A small-molecule ligand and the protein it binds are described below.
Small molecule (SMILES): CC(=O)N[C@H]1[C@H](O[C@H]2[C@H](O)[C@@H](NC(C)=O)CO[C@@H]2CO)O[C@H](CO)[C@@H](O[C@@H]2O[C@H](CO[C@H]3O[C@H](CO)[C@@H](O)[C@H](O)[C@@H]3O)[C@@H](O)[C@H](O[C@H]3O[C@H](CO)[C@@H](O)[C@H](O)[C@@H]3O)[C@@H]2O)[C@@H]1O

Binding-site contacts:
Ligand atom C4 contacts residue ASN1077 of chain 1.A at 4.2 Å.
Ligand atom O5 contacts residue ASN1073 of chain 1.A at 3.9 Å.
Ligand atom C1 contacts residue ASN1073 of chain 1.A at 3.6 Å.
Ligand atom C1 contacts residue ASN1077 of chain 1.A at 1.4 Å.
Ligand atom C2 contacts residue ASN1073 of chain 1.A at 3.8 Å.
Ligand atom C4 contacts residue THR1091 of chain 1.A at 4.5 Å.
Ligand atom O5 contacts residue ASN1077 of chain 1.A at 2.4 Å (h-bond).
Ligand atom N2 contacts residue ALA1088 of chain 1.A at 3.8 Å.
Ligand atom C7 contacts residue ASN1077 of chain 1.A at 3.7 Å.
Ligand atom C7 contacts residue GLY1076 of chain 1.A at 3.8 Å.
Ligand atom O7 contacts residue SER1086 of chain 1.A at 4.2 Å.
Ligand atom C8 contacts residue ASN1072 of chain 1.A at 4.3 Å.
Ligand atom O7 contacts residue ASN1077 of chain 1.A at 4.0 Å.
Ligand atom C3 contacts residue THR1091 of chain 1.A at 4.0 Å.
Ligand atom C3 contacts residue ASN1073 of chain 1.A at 4.4 Å.
Ligand atom N2 contacts residue ASN1077 of chain 1.A at 2.9 Å (h-bond).
Ligand atom C2 contacts residue ASN1077 of chain 1.A at 2.4 Å.
Ligand atom O3 contacts residue ASN1073 of chain 1.A at 3.8 Å.
Ligand atom C7 contacts residue ALA1088 of chain 1.A at 3.8 Å (hydrophobic).
Ligand atom C8 contacts residue GLY1076 of chain 1.A at 3.7 Å.
Ligand atom N2 contacts residue THR1091 of chain 1.A at 4.5 Å.
Ligand atom C3 contacts residue ASN1077 of chain 1.A at 3.8 Å.
Ligand atom C2 contacts residue THR1091 of chain 1.A at 4.4 Å.
Ligand atom O7 contacts residue ALA1088 of chain 1.A at 3.4 Å.
Ligand atom N2 contacts residue ASN1073 of chain 1.A at 4.3 Å.
Ligand atom O5 contacts residue THR1091 of chain 1.A at 3.9 Å.
Ligand atom C4 contacts residue ASN1073 of chain 1.A at 4.3 Å.
Ligand atom C8 contacts residue ASN1077 of chain 1.A at 4.2 Å.
Ligand atom C8 contacts residue ASN1073 of chain 1.A at 3.8 Å.
Ligand atom C5 contacts residue ASN1077 of chain 1.A at 3.6 Å.
Ligand atom O7 contacts residue GLY1076 of chain 1.A at 3.5 Å.
Ligand atom N2 contacts residue GLY1076 of chain 1.A at 4.3 Å.
Ligand atom O7 contacts residue ASN1087 of chain 1.A at 4.0 Å.
Ligand atom C1 contacts residue THR1091 of chain 1.A at 3.8 Å.
Ligand atom C5 contacts residue THR1091 of chain 1.A at 3.8 Å.
Ligand atom O6 contacts residue ASN1073 of chain 1.A at 4.1 Å.
Ligand atom C7 contacts residue ASN1073 of chain 1.A at 4.4 Å.

Sequence of chain 1.A:
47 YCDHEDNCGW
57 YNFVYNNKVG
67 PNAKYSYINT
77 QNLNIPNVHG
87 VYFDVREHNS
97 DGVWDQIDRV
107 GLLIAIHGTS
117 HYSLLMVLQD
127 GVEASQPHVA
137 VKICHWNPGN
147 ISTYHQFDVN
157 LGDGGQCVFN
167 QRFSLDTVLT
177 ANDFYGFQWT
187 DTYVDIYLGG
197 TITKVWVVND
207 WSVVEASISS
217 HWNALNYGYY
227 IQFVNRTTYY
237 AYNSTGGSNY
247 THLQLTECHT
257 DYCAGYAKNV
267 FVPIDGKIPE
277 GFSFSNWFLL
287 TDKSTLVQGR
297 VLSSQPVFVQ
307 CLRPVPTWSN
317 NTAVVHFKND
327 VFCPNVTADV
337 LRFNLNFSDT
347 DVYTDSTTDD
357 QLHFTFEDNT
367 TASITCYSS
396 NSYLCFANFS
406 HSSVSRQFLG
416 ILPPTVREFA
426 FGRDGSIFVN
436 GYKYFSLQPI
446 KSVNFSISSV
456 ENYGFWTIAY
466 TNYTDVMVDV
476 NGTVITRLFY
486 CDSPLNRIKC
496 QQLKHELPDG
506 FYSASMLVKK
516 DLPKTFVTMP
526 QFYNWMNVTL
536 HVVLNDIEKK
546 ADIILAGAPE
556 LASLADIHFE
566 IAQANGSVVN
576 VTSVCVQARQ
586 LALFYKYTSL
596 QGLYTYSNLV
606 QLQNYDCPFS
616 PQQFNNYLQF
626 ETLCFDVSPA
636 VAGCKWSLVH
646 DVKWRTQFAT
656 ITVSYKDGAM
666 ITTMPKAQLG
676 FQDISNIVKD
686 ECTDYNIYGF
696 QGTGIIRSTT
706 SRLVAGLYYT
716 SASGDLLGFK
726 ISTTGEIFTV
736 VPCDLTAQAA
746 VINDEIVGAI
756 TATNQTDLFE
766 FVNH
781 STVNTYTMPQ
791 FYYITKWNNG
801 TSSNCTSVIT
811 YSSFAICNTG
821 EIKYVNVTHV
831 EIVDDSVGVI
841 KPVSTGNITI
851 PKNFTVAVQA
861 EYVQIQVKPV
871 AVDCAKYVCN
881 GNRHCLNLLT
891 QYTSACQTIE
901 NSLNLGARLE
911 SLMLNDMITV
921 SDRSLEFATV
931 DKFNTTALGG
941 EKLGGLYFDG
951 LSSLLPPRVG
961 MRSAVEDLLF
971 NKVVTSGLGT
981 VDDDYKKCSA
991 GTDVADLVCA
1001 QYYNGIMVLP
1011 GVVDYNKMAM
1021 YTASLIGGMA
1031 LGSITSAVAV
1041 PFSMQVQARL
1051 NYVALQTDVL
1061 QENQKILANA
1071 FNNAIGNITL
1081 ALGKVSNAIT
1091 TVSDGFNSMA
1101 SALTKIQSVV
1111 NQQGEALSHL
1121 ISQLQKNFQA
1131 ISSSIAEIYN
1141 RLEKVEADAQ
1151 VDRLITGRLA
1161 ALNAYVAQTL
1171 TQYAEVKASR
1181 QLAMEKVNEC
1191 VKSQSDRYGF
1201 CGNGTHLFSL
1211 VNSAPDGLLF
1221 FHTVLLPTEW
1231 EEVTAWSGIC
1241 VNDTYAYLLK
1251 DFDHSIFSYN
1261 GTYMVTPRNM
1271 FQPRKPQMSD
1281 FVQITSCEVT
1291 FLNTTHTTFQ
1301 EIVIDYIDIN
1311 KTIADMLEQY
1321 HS